Binding-site contacts:
Ligand atom C5 contacts residue ARG265 of chain 1.D at 3.8 Å.
Ligand atom C8 contacts residue VAL151 of chain 1.D at 3.5 Å (hydrophobic).
Ligand atom O7 contacts residue ASN153 of chain 1.D at 3.7 Å.
Ligand atom N2 contacts residue ASN153 of chain 1.D at 2.9 Å (h-bond).
Ligand atom C3 contacts residue ASN153 of chain 1.D at 3.8 Å.
Ligand atom C6 contacts residue ARG265 of chain 1.D at 3.6 Å.
Ligand atom O6 contacts residue ARG265 of chain 1.D at 4.0 Å.
Ligand atom C1 contacts residue ARG265 of chain 1.D at 3.9 Å.
Ligand atom C5 contacts residue ASN153 of chain 1.D at 3.6 Å.
Ligand atom C7 contacts residue ASN153 of chain 1.D at 3.5 Å.
Ligand atom N2 contacts residue VAL151 of chain 1.D at 3.9 Å.
Ligand atom C4 contacts residue MAN8 of chain 1.E at 4.3 Å.
Ligand atom O5 contacts residue MAN8 of chain 1.E at 4.2 Å.
Ligand atom O4 contacts residue MAN8 of chain 1.E at 3.7 Å.
Ligand atom C6 contacts residue MAN8 of chain 1.E at 2.9 Å.
Ligand atom C5 contacts residue MAN8 of chain 1.E at 3.3 Å.
Ligand atom O5 contacts residue ARG265 of chain 1.D at 3.0 Å (salt-bridge).
Ligand atom O6 contacts residue MAN8 of chain 1.E at 4.2 Å.
Ligand atom C7 contacts residue VAL151 of chain 1.D at 4.5 Å (hydrophobic).
Ligand atom C1 contacts residue ASN153 of chain 1.D at 1.4 Å.
Ligand atom O5 contacts residue ASN153 of chain 1.D at 2.4 Å (h-bond).
Ligand atom C4 contacts residue ASN153 of chain 1.D at 4.3 Å.
Ligand atom C2 contacts residue ASN153 of chain 1.D at 2.5 Å.

Sequence of chain 1.D:
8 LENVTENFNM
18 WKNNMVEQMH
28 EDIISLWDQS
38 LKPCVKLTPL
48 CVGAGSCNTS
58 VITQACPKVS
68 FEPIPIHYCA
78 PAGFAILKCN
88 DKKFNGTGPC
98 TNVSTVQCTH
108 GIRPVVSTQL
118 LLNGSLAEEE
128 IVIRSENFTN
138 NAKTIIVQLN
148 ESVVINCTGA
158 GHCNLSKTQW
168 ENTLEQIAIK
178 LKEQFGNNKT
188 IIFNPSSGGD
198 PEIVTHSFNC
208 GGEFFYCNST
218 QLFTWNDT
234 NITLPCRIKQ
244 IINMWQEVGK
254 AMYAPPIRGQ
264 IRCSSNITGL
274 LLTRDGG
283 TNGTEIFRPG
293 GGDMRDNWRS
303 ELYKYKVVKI

A small-molecule ligand and the protein it binds are described below.
Small molecule (SMILES): CC(=O)N[C@@H]1[C@@H](O)[C@H](O)[C@@H](CO)O[C@H]1O